Binding-site contacts:
Ligand atom CAK contacts residue NAP1 of chain 1.J at 3.1 Å.
Ligand atom CAX contacts residue NAP1 of chain 1.J at 3.6 Å.
Ligand atom C4 contacts residue PHE117 of chain 1.C at 3.6 Å (hydrophobic).
Ligand atom CAE contacts residue ASP181 of chain 1.C at 3.7 Å.
Ligand atom N1 contacts residue NAP1 of chain 1.J at 2.7 Å (h-bond).
Ligand atom NAO contacts residue TYR194 of chain 1.C at 2.9 Å (h-bond).
Ligand atom CAW contacts residue PHE117 of chain 1.C at 3.7 Å (hydrophobic).
Ligand atom FAD contacts residue MET183 of chain 1.C at 3.2 Å.
Ligand atom CAI contacts residue ASP181 of chain 1.C at 3.3 Å.
Ligand atom C4 contacts residue TYR194 of chain 1.C at 3.6 Å (hydrophobic).
Ligand atom CAX contacts residue PHE117 of chain 1.C at 3.7 Å (hydrophobic).
Ligand atom C2 contacts residue NAP1 of chain 1.J at 3.3 Å.
Ligand atom NAO contacts residue PHE117 of chain 1.C at 3.6 Å.
Ligand atom C2 contacts residue PHE117 of chain 1.C at 3.5 Å (hydrophobic).
Ligand atom NAB contacts residue NAP1 of chain 1.J at 3.1 Å (h-bond).
Ligand atom C5 contacts residue PHE117 of chain 1.C at 3.7 Å (hydrophobic).
Ligand atom C6 contacts residue PHE117 of chain 1.C at 3.7 Å (hydrophobic).
Ligand atom CAA contacts residue TRP241 of chain 1.C at 3.7 Å (hydrophobic).
Ligand atom N3 contacts residue PHE117 of chain 1.C at 3.7 Å.
Ligand atom CAF contacts residue GLY225 of chain 1.C at 3.5 Å.
Ligand atom NAB contacts residue SER115 of chain 1.C at 2.7 Å (h-bond).
Ligand atom CAG contacts residue SER227 of chain 1.C at 3.7 Å.
Ligand atom N3 contacts residue NAP1 of chain 1.J at 2.8 Å (h-bond).
Ligand atom NAO contacts residue NAP1 of chain 1.J at 3.4 Å.
Ligand atom CAA contacts residue MET233 of chain 1.C at 3.5 Å (hydrophobic).
Ligand atom CAV contacts residue NAP1 of chain 1.J at 3.6 Å.
Ligand atom OAP contacts residue MET233 of chain 1.C at 3.5 Å.
Ligand atom N1 contacts residue PHE117 of chain 1.C at 3.7 Å.
Ligand atom C4 contacts residue NAP1 of chain 1.J at 3.7 Å.
Ligand atom OAP contacts residue LEU229 of chain 1.C at 3.5 Å.
Ligand atom C6 contacts residue NAP1 of chain 1.J at 3.6 Å.
Ligand atom CAW contacts residue NAP1 of chain 1.J at 3.3 Å.
Ligand atom N3 contacts residue TYR194 of chain 1.C at 3.5 Å (h-bond).
Ligand atom FAD contacts residue TRP241 of chain 1.C at 3.7 Å.
Ligand atom CAK contacts residue SER227 of chain 1.C at 3.7 Å.
Ligand atom CAU contacts residue NAP1 of chain 1.J at 3.5 Å.
Ligand atom NAC contacts residue NAP1 of chain 1.J at 3.6 Å (h-bond).
Ligand atom NAB contacts residue PHE117 of chain 1.C at 3.7 Å.
Ligand atom CAJ contacts residue GLY225 of chain 1.C at 3.4 Å.
Ligand atom NAC contacts residue ARG34 of chain 1.C at 3.6 Å (salt-bridge).

Sequence of chain 1.C:
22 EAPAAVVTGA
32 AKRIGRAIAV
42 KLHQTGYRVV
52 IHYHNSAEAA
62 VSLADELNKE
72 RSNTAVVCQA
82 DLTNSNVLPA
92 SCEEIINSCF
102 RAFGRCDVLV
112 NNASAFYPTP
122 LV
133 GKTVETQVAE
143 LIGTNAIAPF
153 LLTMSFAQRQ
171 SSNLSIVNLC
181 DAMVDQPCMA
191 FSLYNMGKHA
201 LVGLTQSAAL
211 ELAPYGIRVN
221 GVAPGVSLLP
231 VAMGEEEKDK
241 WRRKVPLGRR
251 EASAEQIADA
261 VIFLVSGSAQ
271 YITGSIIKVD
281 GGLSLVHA

The protein below binds the small molecule below.
Small molecule (SMILES): COc1ccc(-c2c(-c3ccc(F)cc3)[nH]c3nc(N)nc(N)c23)cc1